The protein below binds the small molecule below.
Small molecule (SMILES): CC(=O)Nc1ccccc1C(=O)O

Sequence of chain 1.B:
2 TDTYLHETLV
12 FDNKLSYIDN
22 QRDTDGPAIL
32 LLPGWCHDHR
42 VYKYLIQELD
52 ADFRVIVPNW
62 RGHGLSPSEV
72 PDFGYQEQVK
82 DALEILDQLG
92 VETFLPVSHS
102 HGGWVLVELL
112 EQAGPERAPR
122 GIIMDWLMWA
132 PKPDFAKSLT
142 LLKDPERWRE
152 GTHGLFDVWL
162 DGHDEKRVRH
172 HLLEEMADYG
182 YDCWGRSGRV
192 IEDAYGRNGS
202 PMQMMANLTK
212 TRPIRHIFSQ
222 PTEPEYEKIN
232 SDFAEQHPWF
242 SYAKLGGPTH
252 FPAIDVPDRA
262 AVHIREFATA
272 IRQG

Binding-site contacts:
Ligand atom C3 contacts residue LEU156 of chain 1.B at 3.9 Å (hydrophobic).
Ligand atom C2 contacts residue SER188 of chain 1.B at 3.3 Å.
Ligand atom C2 contacts residue TRP185 of chain 1.B at 3.5 Å (hydrophobic).
Ligand atom O12 contacts residue TRP160 of chain 1.B at 3.6 Å.
Ligand atom C3 contacts residue LEU143 of chain 1.B at 3.9 Å (hydrophobic).
Ligand atom O21 contacts residue TRP160 of chain 1.B at 3.5 Å.
Ligand atom C10 contacts residue SER101 of chain 1.B at 3.3 Å.
Ligand atom O13 contacts residue HIS102 of chain 1.B at 3.3 Å (h-bond).
Ligand atom C5 contacts residue TRP160 of chain 1.B at 3.6 Å (hydrophobic).
Ligand atom C5 contacts residue HIS102 of chain 1.B at 4.0 Å.
Ligand atom O21 contacts residue PHE252 of chain 1.B at 4.2 Å.
Ligand atom C1 contacts residue TRP36 of chain 1.B at 3.7 Å (hydrophobic).
Ligand atom O12 contacts residue SER101 of chain 1.B at 2.7 Å (h-bond).
Ligand atom C8 contacts residue HIS100 of chain 1.B at 3.9 Å.
Ligand atom O12 contacts residue HIS251 of chain 1.B at 2.8 Å (h-bond).
Ligand atom C4 contacts residue ILE192 of chain 1.B at 3.6 Å (hydrophobic).
Ligand atom C11 contacts residue HIS38 of chain 1.B at 3.6 Å.
Ligand atom O21 contacts residue HIS100 of chain 1.B at 3.2 Å (h-bond).
Ligand atom C6 contacts residue TRP36 of chain 1.B at 3.7 Å (hydrophobic).
Ligand atom C2 contacts residue LEU143 of chain 1.B at 3.8 Å (hydrophobic).
Ligand atom C10 contacts residue TRP160 of chain 1.B at 3.9 Å (hydrophobic).
Ligand atom O12 contacts residue HIS102 of chain 1.B at 3.5 Å.
Ligand atom C8 contacts residue TRP36 of chain 1.B at 3.5 Å (hydrophobic).
Ligand atom C4 contacts residue TRP160 of chain 1.B at 3.9 Å (hydrophobic).
Ligand atom N7 contacts residue TRP160 of chain 1.B at 4.0 Å.
Ligand atom C3 contacts residue ILE192 of chain 1.B at 3.5 Å (hydrophobic).
Ligand atom C1 contacts residue TRP160 of chain 1.B at 4.1 Å (hydrophobic).
Ligand atom O13 contacts residue SER101 of chain 1.B at 3.0 Å (h-bond).
Ligand atom C11 contacts residue TRP36 of chain 1.B at 3.1 Å (hydrophobic).
Ligand atom C1 contacts residue SER188 of chain 1.B at 3.9 Å.
Ligand atom C2 contacts residue ILE192 of chain 1.B at 4.0 Å (hydrophobic).
Ligand atom C1 contacts residue TRP185 of chain 1.B at 3.4 Å (hydrophobic).
Ligand atom C6 contacts residue TRP160 of chain 1.B at 3.8 Å (hydrophobic).
Ligand atom N7 contacts residue TRP36 of chain 1.B at 2.8 Å (h-bond).
Ligand atom O21 contacts residue HIS251 of chain 1.B at 3.6 Å.
Ligand atom C10 contacts residue HIS102 of chain 1.B at 3.4 Å.
Ligand atom C8 contacts residue TRP160 of chain 1.B at 3.8 Å (hydrophobic).
Ligand atom C10 contacts residue HIS251 of chain 1.B at 3.8 Å.
Ligand atom C11 contacts residue HIS100 of chain 1.B at 4.0 Å.
Ligand atom C4 contacts residue HIS102 of chain 1.B at 3.9 Å.